The small molecule below binds the protein below.
Small molecule (SMILES): COc1cc2c(Oc3ccc4[nH]c(C)cc4c3F)ncnc2cc1OCCCN1CCC(c2ccc(C(N)=O)cc2)CC1

Sequence of chain 1.U:
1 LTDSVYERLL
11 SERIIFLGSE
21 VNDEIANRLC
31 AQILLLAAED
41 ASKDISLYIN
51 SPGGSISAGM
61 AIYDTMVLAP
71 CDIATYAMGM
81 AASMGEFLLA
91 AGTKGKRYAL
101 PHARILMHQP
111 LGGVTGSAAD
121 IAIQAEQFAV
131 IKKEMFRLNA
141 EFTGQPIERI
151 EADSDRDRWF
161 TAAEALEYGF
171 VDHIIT

Sequence of chain 1.EA:
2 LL

Sequence of chain 1.C:
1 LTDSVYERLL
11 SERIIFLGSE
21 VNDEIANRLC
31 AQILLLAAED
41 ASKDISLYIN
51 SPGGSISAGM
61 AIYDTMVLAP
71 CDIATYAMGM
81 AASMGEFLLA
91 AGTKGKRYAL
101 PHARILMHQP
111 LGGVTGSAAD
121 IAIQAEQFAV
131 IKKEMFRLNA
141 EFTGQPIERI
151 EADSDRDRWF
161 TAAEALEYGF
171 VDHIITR

Binding-site contacts:
Ligand atom F23 contacts residue BEZ1 of chain 1.EA at 3.8 Å.
Ligand atom C21 contacts residue MET60 of chain 1.C at 3.8 Å (hydrophobic).
Ligand atom N07 contacts residue BEZ1 of chain 1.EA at 3.4 Å.
Ligand atom N09 contacts residue TRP159 of chain 1.U at 3.8 Å.
Ligand atom O13 contacts residue SER57 of chain 1.C at 3.2 Å.
Ligand atom C20 contacts residue ARG104 of chain 1.U at 3.7 Å.
Ligand atom C17 contacts residue MET60 of chain 1.C at 3.7 Å (hydrophobic).
Ligand atom C21 contacts residue MET135 of chain 1.C at 3.9 Å (hydrophobic).
Ligand atom C04 contacts residue TRP159 of chain 1.U at 3.9 Å (hydrophobic).
Ligand atom F23 contacts residue ILE131 of chain 1.C at 3.0 Å.
Ligand atom C18 contacts residue HIS102 of chain 1.U at 3.4 Å.
Ligand atom C08 contacts residue ILE131 of chain 1.C at 3.4 Å (hydrophobic).
Ligand atom C19 contacts residue ARG104 of chain 1.U at 3.8 Å.
Ligand atom C16 contacts residue ARG104 of chain 1.U at 3.5 Å.
Ligand atom C19 contacts residue GLY79 of chain 1.U at 3.2 Å.
Ligand atom C29 contacts residue SER55 of chain 1.C at 3.3 Å.
Ligand atom C24 contacts residue MET60 of chain 1.C at 3.5 Å (hydrophobic).
Ligand atom C08 contacts residue TRP159 of chain 1.U at 3.7 Å (hydrophobic).
Ligand atom C05 contacts residue BEZ1 of chain 1.EA at 3.4 Å.
Ligand atom C24 contacts residue MET135 of chain 1.C at 3.7 Å (hydrophobic).
Ligand atom C15 contacts residue ARG104 of chain 1.U at 3.6 Å.
Ligand atom C19 contacts residue SER57 of chain 1.C at 3.3 Å.
Ligand atom C06 contacts residue BEZ1 of chain 1.EA at 3.8 Å.
Ligand atom C04 contacts residue BEZ1 of chain 1.EA at 3.1 Å.
Ligand atom C17 contacts residue HIS102 of chain 1.U at 3.4 Å.
Ligand atom C17 contacts residue ARG104 of chain 1.U at 3.5 Å.
Ligand atom C24 contacts residue GLU134 of chain 1.C at 3.3 Å.
Ligand atom C39 contacts residue LEU2 of chain 1.EA at 3.5 Å (hydrophobic).
Ligand atom N09 contacts residue ILE131 of chain 1.C at 3.7 Å.
Ligand atom C03 contacts residue BEZ1 of chain 1.EA at 3.5 Å.
Ligand atom N22 contacts residue HIS102 of chain 1.U at 2.9 Å (h-bond).
Ligand atom C14 contacts residue ARG104 of chain 1.U at 3.8 Å.
Ligand atom N07 contacts residue TRP159 of chain 1.U at 3.4 Å.
Ligand atom N09 contacts residue ARG104 of chain 1.U at 3.8 Å.
Ligand atom C14 contacts residue SER57 of chain 1.C at 3.6 Å.
Ligand atom O43 contacts residue GLN131 of chain 1.A at 2.8 Å.
Ligand atom C41 contacts residue GLN131 of chain 1.A at 3.6 Å.
Ligand atom C18 contacts residue GLY79 of chain 1.U at 3.2 Å.
Ligand atom N22 contacts residue MET60 of chain 1.C at 3.5 Å.
Ligand atom C18 contacts residue ARG104 of chain 1.U at 3.7 Å.

Sequence of chain 1.A:
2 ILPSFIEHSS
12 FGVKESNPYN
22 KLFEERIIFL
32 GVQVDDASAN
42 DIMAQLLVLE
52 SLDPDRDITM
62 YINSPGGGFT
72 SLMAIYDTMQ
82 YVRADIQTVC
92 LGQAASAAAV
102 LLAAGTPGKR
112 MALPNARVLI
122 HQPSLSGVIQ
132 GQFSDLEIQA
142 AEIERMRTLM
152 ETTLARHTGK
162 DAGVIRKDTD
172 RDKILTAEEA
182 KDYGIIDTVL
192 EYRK